Sequence of chain 1.E:
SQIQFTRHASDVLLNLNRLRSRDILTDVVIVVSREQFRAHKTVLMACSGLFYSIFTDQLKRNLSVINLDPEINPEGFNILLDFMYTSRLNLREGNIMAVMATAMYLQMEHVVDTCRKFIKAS

This small molecule binds to this protein.
Small molecule (SMILES): Cc1cc(-c2cn(CC(=O)Nc3cc(N4CCOCC4)ncc3Cl)c3nc(-c4cnn(C)c4)n(C)c(=O)c23)cc(C#N)c1O

Binding-site contacts:
Ligand atom C07 contacts residue ALA50 of chain 1.E at 3.3 Å (hydrophobic).
Ligand atom C26 contacts residue GLY53 of chain 1.E at 3.4 Å.
Ligand atom N44 contacts residue VAL115 of chain 1.E at 3.1 Å (h-bond).
Ligand atom C03 contacts residue GLN111 of chain 1.E at 3.1 Å.
Ligand atom N02 contacts residue GLN111 of chain 1.E at 3.0 Å (h-bond).
Ligand atom C39 contacts residue HIS12 of chain 1.F at 3.6 Å.
Ligand atom C38 contacts residue HIS12 of chain 1.F at 3.3 Å.
Ligand atom N31 contacts residue GLN111 of chain 1.E at 3.4 Å (h-bond).
Ligand atom N12 contacts residue TYR56 of chain 1.E at 3.4 Å.
Ligand atom C42 contacts residue CYS51 of chain 1.E at 3.2 Å (hydrophobic).
Ligand atom C06 contacts residue CYS51 of chain 1.E at 3.5 Å (hydrophobic).
Ligand atom C07 contacts residue CYS51 of chain 1.E at 3.3 Å (hydrophobic).
Ligand atom C36 contacts residue ALA50 of chain 1.E at 3.2 Å (hydrophobic).
Ligand atom C09 contacts residue MET49 of chain 1.E at 3.2 Å (hydrophobic).
Ligand atom C28 contacts residue GLN111 of chain 1.E at 3.4 Å.
Ligand atom C35 contacts residue CYS51 of chain 1.E at 3.4 Å (hydrophobic).
Ligand atom N44 contacts residue MET112 of chain 1.E at 3.6 Å.
Ligand atom CL19 contacts residue MET49 of chain 1.E at 3.2 Å.
Ligand atom N12 contacts residue MET49 of chain 1.E at 3.0 Å (h-bond).
Ligand atom CL19 contacts residue ALA50 of chain 1.E at 3.6 Å.
Ligand atom C07 contacts residue SER52 of chain 1.E at 3.2 Å.
Ligand atom N27 contacts residue GLY53 of chain 1.E at 3.2 Å.
Ligand atom N08 contacts residue SER52 of chain 1.E at 3.5 Å (h-bond).
Ligand atom N16 contacts residue ARG22 of chain 1.F at 3.5 Å.
Ligand atom C30 contacts residue GLN111 of chain 1.E at 3.6 Å.
Ligand atom C10 contacts residue MET49 of chain 1.E at 3.6 Å (hydrophobic).
Ligand atom C21 contacts residue DMS1 of chain 1.M at 3.6 Å.
Ligand atom O04 contacts residue GLU113 of chain 1.E at 3.1 Å (salt-bridge).
Ligand atom N44 contacts residue HIS114 of chain 1.E at 3.4 Å.
Ligand atom C09 contacts residue SER52 of chain 1.E at 3.3 Å.
Ligand atom O04 contacts residue GLN111 of chain 1.E at 3.5 Å (h-bond).
Ligand atom CL19 contacts residue LEU23 of chain 1.F at 3.6 Å.
Ligand atom C01 contacts residue GLN111 of chain 1.E at 3.5 Å.
Ligand atom O40 contacts residue HIS12 of chain 1.F at 2.7 Å (h-bond).
Ligand atom C17 contacts residue ASN19 of chain 1.F at 3.2 Å.
Ligand atom C25 contacts residue ARG22 of chain 1.F at 3.6 Å.
Ligand atom O40 contacts residue PHE87 of chain 1.E at 3.5 Å.
Ligand atom CL19 contacts residue TYR56 of chain 1.E at 3.6 Å.
Ligand atom O04 contacts residue MET112 of chain 1.E at 3.5 Å.
Ligand atom C18 contacts residue ASN19 of chain 1.F at 3.6 Å.

Sequence of chain 1.F:
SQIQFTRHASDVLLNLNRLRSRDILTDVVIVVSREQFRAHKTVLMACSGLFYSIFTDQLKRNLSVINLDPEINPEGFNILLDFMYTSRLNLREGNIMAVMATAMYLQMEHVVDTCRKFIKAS